A small-molecule ligand and the protein it binds are described below.
Small molecule (SMILES): CC(=O)N[C@H]1[C@H](O[C@H]2[C@H](O)[C@@H](NC(C)=O)CO[C@@H]2CO[C@@H]2O[C@@H](C)[C@@H](O)[C@@H](O)[C@@H]2O)O[C@H](CO)[C@@H](O[C@@H]2O[C@H](CO[C@H]3O[C@H](CO)[C@@H](O)[C@H](O)[C@@H]3O[C@@H]3O[C@H](CO)[C@@H](O)[C@H](O)[C@H]3NC(C)=O)[C@@H](O)[C@H](O[C@H]3O[C@H](CO)[C@@H](O)[C@H](O)[C@@H]3O[C@@H]3O[C@H](CO)[C@@H](O)[C@H](O)[C@H]3NC(C)=O)[C@@H]2O)[C@@H]1O

Binding-site contacts:
Ligand atom N2 contacts residue ASN61 of chain 1.A at 3.4 Å (h-bond).
Ligand atom C5 contacts residue MAN4 of chain 1.K at 3.6 Å.
Ligand atom C2 contacts residue ASP29 of chain 1.A at 3.6 Å.
Ligand atom C5 contacts residue ASN61 of chain 1.A at 3.2 Å.
Ligand atom C6 contacts residue THR24 of chain 1.A at 3.9 Å.
Ligand atom C3 contacts residue ASN61 of chain 1.A at 3.8 Å.
Ligand atom C3 contacts residue PHE5 of chain 1.A at 3.5 Å (hydrophobic).
Ligand atom C5 contacts residue PHE7 of chain 1.A at 3.7 Å (hydrophobic).
Ligand atom O5 contacts residue TYR60 of chain 1.A at 3.7 Å.
Ligand atom O6 contacts residue TYR60 of chain 1.A at 3.5 Å.
Ligand atom C2 contacts residue PHE5 of chain 1.A at 3.5 Å (hydrophobic).
Ligand atom C6 contacts residue PHE5 of chain 1.A at 3.9 Å (hydrophobic).
Ligand atom C1 contacts residue THR63 of chain 1.A at 3.5 Å.
Ligand atom C4 contacts residue MAN4 of chain 1.K at 3.6 Å.
Ligand atom C3 contacts residue TYR60 of chain 1.A at 3.7 Å (hydrophobic).
Ligand atom C1 contacts residue PHE7 of chain 1.A at 3.8 Å (hydrophobic).
Ligand atom C8 contacts residue ASN61 of chain 1.A at 3.4 Å.
Ligand atom O7 contacts residue VAL28 of chain 1.A at 3.4 Å.
Ligand atom O4 contacts residue BMA3 of chain 1.K at 3.8 Å.
Ligand atom C1 contacts residue ASN61 of chain 1.A at 1.4 Å.
Ligand atom O4 contacts residue MAN4 of chain 1.K at 2.7 Å (h-bond).
Ligand atom O3 contacts residue LYS10 of chain 1.A at 3.7 Å.
Ligand atom C6 contacts residue GLN59 of chain 1.A at 3.8 Å.
Ligand atom O6 contacts residue PHE7 of chain 1.A at 3.4 Å.
Ligand atom O2 contacts residue TYR60 of chain 1.A at 3.2 Å (h-bond).
Ligand atom C6 contacts residue PHE7 of chain 1.A at 3.8 Å (hydrophobic).
Ligand atom O3 contacts residue ASP29 of chain 1.A at 3.8 Å.
Ligand atom C1 contacts residue PHE5 of chain 1.A at 3.7 Å (hydrophobic).
Ligand atom O7 contacts residue ASP29 of chain 1.A at 3.7 Å.
Ligand atom O5 contacts residue ASN61 of chain 1.A at 1.8 Å (h-bond).
Ligand atom C7 contacts residue ASP29 of chain 1.A at 3.6 Å.
Ligand atom O4 contacts residue LYS10 of chain 1.A at 2.8 Å (salt-bridge).
Ligand atom C2 contacts residue PHE7 of chain 1.A at 3.7 Å (hydrophobic).
Ligand atom C3 contacts residue ASP29 of chain 1.A at 3.5 Å.
Ligand atom O7 contacts residue ARG65 of chain 1.A at 3.3 Å (salt-bridge).
Ligand atom C2 contacts residue ASN61 of chain 1.A at 2.6 Å.
Ligand atom C4 contacts residue LYS10 of chain 1.A at 3.8 Å.
Ligand atom C7 contacts residue ASN61 of chain 1.A at 3.7 Å.
Ligand atom N2 contacts residue ASP29 of chain 1.A at 2.7 Å (salt-bridge).
Ligand atom O6 contacts residue PHE5 of chain 1.A at 3.6 Å.

Sequence of chain 1.A:
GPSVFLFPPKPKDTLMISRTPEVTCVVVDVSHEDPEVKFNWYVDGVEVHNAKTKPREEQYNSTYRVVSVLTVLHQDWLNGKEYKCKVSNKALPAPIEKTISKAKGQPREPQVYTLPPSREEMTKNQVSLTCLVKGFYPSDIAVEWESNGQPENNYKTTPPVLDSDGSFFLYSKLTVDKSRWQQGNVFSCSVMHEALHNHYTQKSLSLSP